Binding-site contacts:
Ligand atom C6 contacts residue TRP149 of chain 1.A at 3.7 Å (hydrophobic).
Ligand atom C2 contacts residue ASN243 of chain 1.A at 2.5 Å.
Ligand atom C7 contacts residue ASN243 of chain 1.A at 3.4 Å.
Ligand atom O7 contacts residue ASN243 of chain 1.A at 3.4 Å (h-bond).
Ligand atom C1 contacts residue TRP149 of chain 1.A at 3.7 Å (hydrophobic).
Ligand atom C8 contacts residue ASN243 of chain 1.A at 4.4 Å.
Ligand atom C8 contacts residue THR242 of chain 1.A at 4.3 Å.
Ligand atom O5 contacts residue ASN243 of chain 1.A at 2.3 Å (h-bond).
Ligand atom N2 contacts residue ASN243 of chain 1.A at 2.9 Å (h-bond).
Ligand atom C5 contacts residue TRP149 of chain 1.A at 3.6 Å (hydrophobic).
Ligand atom O5 contacts residue TRP149 of chain 1.A at 3.7 Å.
Ligand atom C1 contacts residue ASN243 of chain 1.A at 1.4 Å.
Ligand atom C8 contacts residue VAL241 of chain 1.A at 3.4 Å (hydrophobic).
Ligand atom C3 contacts residue ASN243 of chain 1.A at 3.8 Å.
Ligand atom C4 contacts residue ASN243 of chain 1.A at 4.2 Å.
Ligand atom C5 contacts residue ASN243 of chain 1.A at 3.6 Å.

Sequence of chain 1.A:
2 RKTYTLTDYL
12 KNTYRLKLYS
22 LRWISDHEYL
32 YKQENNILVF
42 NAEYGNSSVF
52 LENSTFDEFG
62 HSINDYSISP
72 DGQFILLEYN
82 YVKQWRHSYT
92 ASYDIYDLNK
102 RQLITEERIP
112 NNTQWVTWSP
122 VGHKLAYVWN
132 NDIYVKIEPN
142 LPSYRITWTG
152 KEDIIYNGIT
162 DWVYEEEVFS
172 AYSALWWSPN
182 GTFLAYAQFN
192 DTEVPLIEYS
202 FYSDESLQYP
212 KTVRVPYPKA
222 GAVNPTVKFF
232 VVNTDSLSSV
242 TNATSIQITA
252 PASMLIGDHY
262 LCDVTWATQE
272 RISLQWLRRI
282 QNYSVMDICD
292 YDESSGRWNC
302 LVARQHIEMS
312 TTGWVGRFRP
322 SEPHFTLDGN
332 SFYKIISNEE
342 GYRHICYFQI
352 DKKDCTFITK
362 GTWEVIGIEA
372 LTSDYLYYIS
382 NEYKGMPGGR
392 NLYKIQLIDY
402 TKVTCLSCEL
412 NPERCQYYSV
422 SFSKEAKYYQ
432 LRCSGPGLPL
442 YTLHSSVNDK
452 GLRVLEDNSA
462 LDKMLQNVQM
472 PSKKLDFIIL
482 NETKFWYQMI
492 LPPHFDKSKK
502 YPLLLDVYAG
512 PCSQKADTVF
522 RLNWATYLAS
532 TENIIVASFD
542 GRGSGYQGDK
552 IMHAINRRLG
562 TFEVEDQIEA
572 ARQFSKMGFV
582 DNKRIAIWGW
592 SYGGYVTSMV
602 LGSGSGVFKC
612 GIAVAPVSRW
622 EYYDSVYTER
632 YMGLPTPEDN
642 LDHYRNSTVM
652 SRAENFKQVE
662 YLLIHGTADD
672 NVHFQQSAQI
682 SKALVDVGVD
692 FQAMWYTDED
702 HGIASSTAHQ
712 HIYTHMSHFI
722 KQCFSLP

This small molecule binds to this protein.
Small molecule (SMILES): CC(=O)N[C@@H]1[C@@H](O)[C@H](O)[C@@H](CO)O[C@H]1O